Binding-site contacts:
Ligand atom CAW contacts residue ILE75 of chain 1.A at 3.9 Å (hydrophobic).
Ligand atom CAQ contacts residue ILE110 of chain 1.A at 3.7 Å (hydrophobic).
Ligand atom CBA contacts residue ILE75 of chain 1.A at 3.8 Å (hydrophobic).
Ligand atom CAU contacts residue TYR101 of chain 1.A at 3.8 Å (hydrophobic).
Ligand atom CAA contacts residue TYR101 of chain 1.A at 3.4 Å (hydrophobic).
Ligand atom CBM contacts residue PHE65 of chain 1.A at 3.4 Å (hydrophobic).
Ligand atom CAE contacts residue GLY47 of chain 1.A at 3.6 Å.
Ligand atom CAA contacts residue PHE118 of chain 1.A at 3.8 Å (hydrophobic).
Ligand atom CAY contacts residue GLN73 of chain 1.A at 3.5 Å.
Ligand atom CBR contacts residue TYR45 of chain 1.A at 3.5 Å (hydrophobic).
Ligand atom CAE contacts residue LYS48 of chain 1.A at 3.8 Å.
Ligand atom CBK contacts residue TYR101 of chain 1.A at 4.0 Å (hydrophobic).
Ligand atom CBU contacts residue TYR101 of chain 1.A at 3.4 Å (hydrophobic).
Ligand atom CBF contacts residue TYR45 of chain 1.A at 3.6 Å (hydrophobic).
Ligand atom CBO contacts residue ASP56 of chain 1.A at 3.7 Å.
Ligand atom CB contacts residue PHE118 of chain 1.A at 3.8 Å (hydrophobic).
Ligand atom CA contacts residue TYR101 of chain 1.A at 3.7 Å (hydrophobic).
Ligand atom OAB contacts residue PHE118 of chain 1.A at 3.6 Å.
Ligand atom O contacts residue TYR101 of chain 1.A at 3.8 Å.
Ligand atom CB contacts residue TRP78 of chain 1.A at 3.4 Å (hydrophobic).
Ligand atom N contacts residue TYR101 of chain 1.A at 3.9 Å.
Ligand atom CAL contacts residue ARG61 of chain 1.A at 3.9 Å.
Ligand atom CAD contacts residue PHE118 of chain 1.A at 3.6 Å (hydrophobic).
Ligand atom OBL contacts residue TYR101 of chain 1.A at 3.2 Å (h-bond).
Ligand atom CAJ contacts residue SER106 of chain 1.A at 3.1 Å.
Ligand atom CAS contacts residue TYR101 of chain 1.A at 3.8 Å (hydrophobic).
Ligand atom CA contacts residue PHE118 of chain 1.A at 3.9 Å (hydrophobic).
Ligand atom O contacts residue ILE75 of chain 1.A at 3.2 Å (h-bond).
Ligand atom C contacts residue TYR101 of chain 1.A at 3.4 Å (hydrophobic).
Ligand atom N contacts residue PHE118 of chain 1.A at 4.0 Å.
Ligand atom O contacts residue VAL74 of chain 1.A at 3.6 Å.
Ligand atom CAF contacts residue ASP56 of chain 1.A at 3.6 Å.
Ligand atom CBH contacts residue TYR101 of chain 1.A at 3.5 Å (hydrophobic).
Ligand atom CAQ contacts residue SER106 of chain 1.A at 3.8 Å.
Ligand atom CBF contacts residue PHE65 of chain 1.A at 3.6 Å (hydrophobic).
Ligand atom CAQ contacts residue TYR101 of chain 1.A at 3.6 Å (hydrophobic).
Ligand atom OAB contacts residue TYR101 of chain 1.A at 2.7 Å (h-bond).
Ligand atom CBW contacts residue ASP56 of chain 1.A at 3.5 Å.
Ligand atom CBA contacts residue VAL74 of chain 1.A at 3.9 Å (hydrophobic).
Ligand atom CAI contacts residue LEU49 of chain 1.A at 3.9 Å (hydrophobic).

Sequence of chain 1.A:
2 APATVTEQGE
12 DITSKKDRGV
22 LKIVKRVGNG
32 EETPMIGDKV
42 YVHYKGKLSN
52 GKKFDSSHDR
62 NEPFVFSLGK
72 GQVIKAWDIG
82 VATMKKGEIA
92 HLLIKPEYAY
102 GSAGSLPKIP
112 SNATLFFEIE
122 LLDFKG

This protein binds this small molecule.
Small molecule (SMILES): COc1ccc(CC[C@H]2OC(=O)[C@@H]3CCCCN3C(=O)[C@@H](C3CCCCC3)c3cc(OC)c(c(OC)c3)OCCOc3cccc2c3)cc1OC